Sequence of chain 1.I:
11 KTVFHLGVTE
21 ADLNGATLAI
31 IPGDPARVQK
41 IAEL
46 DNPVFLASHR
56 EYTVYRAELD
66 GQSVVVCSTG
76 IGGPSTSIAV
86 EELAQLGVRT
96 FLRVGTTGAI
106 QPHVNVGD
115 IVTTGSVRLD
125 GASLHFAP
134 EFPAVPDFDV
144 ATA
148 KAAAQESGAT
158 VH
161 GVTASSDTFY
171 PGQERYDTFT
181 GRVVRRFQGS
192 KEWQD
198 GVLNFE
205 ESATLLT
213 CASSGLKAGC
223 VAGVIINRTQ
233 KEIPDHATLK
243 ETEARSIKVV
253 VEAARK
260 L

This small molecule binds to this protein.
Small molecule (SMILES): O=c1cc[nH]c(=O)[nH]1

Binding-site contacts:
Ligand atom N3 contacts residue PHE202 of chain 1.I at 3.9 Å.
Ligand atom C4 contacts residue ARG175 of chain 1.I at 3.8 Å.
Ligand atom N3 contacts residue PHE169 of chain 1.I at 3.6 Å.
Ligand atom C6 contacts residue ILE227 of chain 1.I at 4.1 Å (hydrophobic).
Ligand atom O2 contacts residue GLU203 of chain 1.I at 3.3 Å.
Ligand atom C6 contacts residue PHE169 of chain 1.I at 4.1 Å (hydrophobic).
Ligand atom N3 contacts residue GLY103 of chain 1.I at 4.0 Å.
Ligand atom N1 contacts residue THR101 of chain 1.I at 3.8 Å.
Ligand atom C5 contacts residue GLY103 of chain 1.I at 3.5 Å.
Ligand atom O4 contacts residue GLY103 of chain 1.I at 3.5 Å.
Ligand atom C6 contacts residue GOL1 of chain 1.UA at 3.4 Å.
Ligand atom C4 contacts residue PHE169 of chain 1.I at 3.7 Å (hydrophobic).
Ligand atom C2 contacts residue GOL1 of chain 1.UA at 3.5 Å.
Ligand atom O2 contacts residue MSE204 of chain 1.I at 3.6 Å.
Ligand atom O4 contacts residue ARG175 of chain 1.I at 2.8 Å (salt-bridge).
Ligand atom C6 contacts residue THR101 of chain 1.I at 3.8 Å.
Ligand atom O4 contacts residue ILE228 of chain 1.I at 2.9 Å.
Ligand atom C5 contacts residue PHE169 of chain 1.I at 4.0 Å (hydrophobic).
Ligand atom C6 contacts residue GLY103 of chain 1.I at 3.9 Å.
Ligand atom N1 contacts residue THR102 of chain 1.I at 4.0 Å.
Ligand atom O4 contacts residue GLN173 of chain 1.I at 3.7 Å.
Ligand atom C5 contacts residue ILE228 of chain 1.I at 3.3 Å (hydrophobic).
Ligand atom C2 contacts residue GLN173 of chain 1.I at 3.7 Å.
Ligand atom N1 contacts residue PHE169 of chain 1.I at 4.0 Å.
Ligand atom C2 contacts residue PHE202 of chain 1.I at 3.8 Å (hydrophobic).
Ligand atom C4 contacts residue GLY103 of chain 1.I at 3.5 Å.
Ligand atom C4 contacts residue THR102 of chain 1.I at 4.1 Å.
Ligand atom O2 contacts residue GLN173 of chain 1.I at 2.9 Å (h-bond).
Ligand atom C2 contacts residue PHE169 of chain 1.I at 3.7 Å (hydrophobic).
Ligand atom O2 contacts residue GOL1 of chain 1.UA at 3.6 Å.
Ligand atom C6 contacts residue THR102 of chain 1.I at 3.7 Å.
Ligand atom C4 contacts residue GLN173 of chain 1.I at 3.7 Å.
Ligand atom C2 contacts residue GLU203 of chain 1.I at 4.1 Å.
Ligand atom C5 contacts residue THR102 of chain 1.I at 3.6 Å.
Ligand atom O2 contacts residue PHE202 of chain 1.I at 3.8 Å.
Ligand atom N3 contacts residue ARG175 of chain 1.I at 4.1 Å.
Ligand atom C4 contacts residue ILE228 of chain 1.I at 3.5 Å (hydrophobic).
Ligand atom N3 contacts residue GLN173 of chain 1.I at 2.9 Å (h-bond).
Ligand atom N1 contacts residue GOL1 of chain 1.UA at 2.6 Å (h-bond).
Ligand atom O2 contacts residue PHE169 of chain 1.I at 4.0 Å.